Sequence of chain 1.A:
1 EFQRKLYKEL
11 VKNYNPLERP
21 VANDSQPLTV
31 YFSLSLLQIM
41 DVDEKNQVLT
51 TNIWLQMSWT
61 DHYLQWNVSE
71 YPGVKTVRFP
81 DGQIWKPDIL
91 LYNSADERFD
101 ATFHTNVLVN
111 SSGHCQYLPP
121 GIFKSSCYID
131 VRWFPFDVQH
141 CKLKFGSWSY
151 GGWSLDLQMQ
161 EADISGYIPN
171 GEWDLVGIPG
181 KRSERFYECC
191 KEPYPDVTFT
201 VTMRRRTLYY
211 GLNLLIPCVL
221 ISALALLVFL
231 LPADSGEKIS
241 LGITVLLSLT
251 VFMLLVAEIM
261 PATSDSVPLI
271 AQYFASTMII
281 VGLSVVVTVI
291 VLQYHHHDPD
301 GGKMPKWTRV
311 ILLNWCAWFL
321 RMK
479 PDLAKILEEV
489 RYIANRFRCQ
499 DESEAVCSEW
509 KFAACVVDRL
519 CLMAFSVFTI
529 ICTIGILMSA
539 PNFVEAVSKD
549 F

Sequence of chain 1.B:
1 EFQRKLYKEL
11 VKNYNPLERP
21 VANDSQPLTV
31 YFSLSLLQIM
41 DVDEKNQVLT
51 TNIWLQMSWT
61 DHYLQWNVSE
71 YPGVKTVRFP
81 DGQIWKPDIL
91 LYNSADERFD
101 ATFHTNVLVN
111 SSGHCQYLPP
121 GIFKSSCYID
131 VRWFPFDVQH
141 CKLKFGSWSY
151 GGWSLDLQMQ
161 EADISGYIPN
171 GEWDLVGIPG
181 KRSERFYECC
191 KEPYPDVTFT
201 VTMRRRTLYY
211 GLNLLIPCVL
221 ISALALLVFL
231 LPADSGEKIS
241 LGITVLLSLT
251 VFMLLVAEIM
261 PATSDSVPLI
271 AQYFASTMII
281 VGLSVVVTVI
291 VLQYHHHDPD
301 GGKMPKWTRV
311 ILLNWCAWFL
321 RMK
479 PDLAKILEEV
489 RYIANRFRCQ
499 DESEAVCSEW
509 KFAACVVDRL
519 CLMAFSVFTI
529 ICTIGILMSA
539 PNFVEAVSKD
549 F

Binding-site contacts:
Ligand atom C2 contacts residue TRP148 of chain 1.A at 3.9 Å (hydrophobic).
Ligand atom C11 contacts residue LEU118 of chain 1.B at 3.6 Å (hydrophobic).
Ligand atom C3 contacts residue TYR194 of chain 1.A at 3.7 Å (hydrophobic).
Ligand atom C4 contacts residue TYR187 of chain 1.A at 3.7 Å (hydrophobic).
Ligand atom C2 contacts residue CYS189 of chain 1.A at 3.6 Å (hydrophobic).
Ligand atom C3 contacts residue TRP148 of chain 1.A at 3.8 Å (hydrophobic).
Ligand atom C1 contacts residue LEU118 of chain 1.B at 4.1 Å (hydrophobic).
Ligand atom C5 contacts residue TRP54 of chain 1.B at 3.4 Å (hydrophobic).
Ligand atom N1 contacts residue TYR92 of chain 1.A at 3.2 Å (h-bond).
Ligand atom C1 contacts residue CYS189 of chain 1.A at 4.0 Å (hydrophobic).
Ligand atom C9 contacts residue LEU118 of chain 1.B at 4.0 Å (hydrophobic).
Ligand atom C9 contacts residue TYR194 of chain 1.A at 3.8 Å (hydrophobic).
Ligand atom C4 contacts residue TYR92 of chain 1.A at 3.6 Å (hydrophobic).
Ligand atom C4 contacts residue TRP54 of chain 1.B at 3.9 Å (hydrophobic).
Ligand atom C8 contacts residue TYR194 of chain 1.A at 3.5 Å (hydrophobic).
Ligand atom N2 contacts residue TRP148 of chain 1.A at 3.6 Å.
Ligand atom C8 contacts residue CYS189 of chain 1.A at 4.1 Å (hydrophobic).
Ligand atom C9 contacts residue CYS190 of chain 1.A at 4.2 Å (hydrophobic).
Ligand atom C3 contacts residue TYR187 of chain 1.A at 4.2 Å (hydrophobic).
Ligand atom N1 contacts residue TYR194 of chain 1.A at 4.1 Å.
Ligand atom C10 contacts residue LEU118 of chain 1.B at 3.9 Å (hydrophobic).
Ligand atom C11 contacts residue TRP148 of chain 1.A at 3.2 Å (hydrophobic).
Ligand atom C8 contacts residue CYS190 of chain 1.A at 3.6 Å (hydrophobic).
Ligand atom C8 contacts residue TRP148 of chain 1.A at 3.8 Å (hydrophobic).
Ligand atom C3 contacts residue TYR92 of chain 1.A at 3.5 Å (hydrophobic).
Ligand atom CL contacts residue SER149 of chain 1.A at 4.2 Å.
Ligand atom C10 contacts residue TRP148 of chain 1.A at 4.2 Å (hydrophobic).
Ligand atom CL contacts residue GLN116 of chain 1.B at 3.8 Å.
Ligand atom C2 contacts residue TYR194 of chain 1.A at 3.8 Å (hydrophobic).
Ligand atom N1 contacts residue TRP148 of chain 1.A at 2.7 Å (h-bond).
Ligand atom CL contacts residue ASN106 of chain 1.B at 3.5 Å.
Ligand atom C6 contacts residue TRP148 of chain 1.A at 3.5 Å (hydrophobic).
Ligand atom N1 contacts residue SER147 of chain 1.A at 4.1 Å.
Ligand atom CL contacts residue LEU108 of chain 1.B at 3.4 Å.
Ligand atom N2 contacts residue LEU118 of chain 1.B at 3.6 Å.
Ligand atom C7 contacts residue TRP148 of chain 1.A at 3.3 Å (hydrophobic).
Ligand atom C7 contacts residue LEU118 of chain 1.B at 4.0 Å (hydrophobic).
Ligand atom C1 contacts residue TRP148 of chain 1.A at 3.7 Å (hydrophobic).
Ligand atom C5 contacts residue TYR92 of chain 1.A at 4.1 Å (hydrophobic).
Ligand atom C5 contacts residue TRP148 of chain 1.A at 3.9 Å (hydrophobic).

This protein binds this small molecule.
Small molecule (SMILES): Clc1ccc([C@H]2C[C@@H]3CC[C@H]2N3)cn1